This small molecule binds to this protein.
Small molecule (SMILES): CC[C@H]1COC(c2ccc(OCCCCCCCc3cc(C)no3)cc2)=N1

Sequence of chain 10.C:
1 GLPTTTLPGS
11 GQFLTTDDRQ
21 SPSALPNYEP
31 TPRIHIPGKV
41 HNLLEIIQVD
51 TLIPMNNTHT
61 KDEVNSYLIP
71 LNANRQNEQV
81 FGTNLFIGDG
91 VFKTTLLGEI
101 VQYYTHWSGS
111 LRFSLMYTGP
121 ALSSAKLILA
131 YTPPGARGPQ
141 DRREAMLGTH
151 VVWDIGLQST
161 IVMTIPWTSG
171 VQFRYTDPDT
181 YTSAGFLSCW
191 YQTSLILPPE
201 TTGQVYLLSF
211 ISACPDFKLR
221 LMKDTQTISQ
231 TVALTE

Sequence of chain 10.A:
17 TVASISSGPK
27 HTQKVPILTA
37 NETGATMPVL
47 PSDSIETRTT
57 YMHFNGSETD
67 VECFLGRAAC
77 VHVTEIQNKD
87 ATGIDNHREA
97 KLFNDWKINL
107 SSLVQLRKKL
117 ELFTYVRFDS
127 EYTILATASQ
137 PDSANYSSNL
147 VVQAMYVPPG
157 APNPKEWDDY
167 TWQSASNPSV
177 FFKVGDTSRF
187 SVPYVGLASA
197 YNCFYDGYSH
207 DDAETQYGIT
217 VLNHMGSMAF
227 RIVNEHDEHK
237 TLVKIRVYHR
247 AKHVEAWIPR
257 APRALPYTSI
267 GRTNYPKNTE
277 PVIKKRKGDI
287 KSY

Binding-site contacts:
Ligand atom C5B contacts residue TYR197 of chain 10.A at 3.7 Å (hydrophobic).
Ligand atom C4 contacts residue MET224 of chain 10.A at 4.0 Å (hydrophobic).
Ligand atom C5 contacts residue TYR152 of chain 10.A at 3.8 Å (hydrophobic).
Ligand atom C2C contacts residue TYR152 of chain 10.A at 4.0 Å (hydrophobic).
Ligand atom C4A contacts residue ASN219 of chain 10.A at 3.9 Å.
Ligand atom C6C contacts residue VAL191 of chain 10.A at 3.5 Å (hydrophobic).
Ligand atom C3 contacts residue PHE186 of chain 10.A at 3.8 Å (hydrophobic).
Ligand atom C5 contacts residue MET224 of chain 10.A at 4.0 Å (hydrophobic).
Ligand atom C31 contacts residue VAL176 of chain 10.A at 3.3 Å (hydrophobic).
Ligand atom O1 contacts residue PHE186 of chain 10.A at 3.7 Å.
Ligand atom N2 contacts residue PRO174 of chain 10.A at 3.9 Å.
Ligand atom O1 contacts residue TYR152 of chain 10.A at 4.0 Å.
Ligand atom C2B contacts residue MET221 of chain 10.A at 3.6 Å (hydrophobic).
Ligand atom O1 contacts residue VAL188 of chain 10.A at 3.8 Å.
Ligand atom CM2 contacts residue LEU116 of chain 10.A at 3.6 Å (hydrophobic).
Ligand atom O1B contacts residue MET221 of chain 10.A at 3.7 Å.
Ligand atom C3C contacts residue VAL188 of chain 10.A at 3.2 Å (hydrophobic).
Ligand atom C4 contacts residue TYR152 of chain 10.A at 3.9 Å (hydrophobic).
Ligand atom N3A contacts residue ASN219 of chain 10.A at 3.8 Å.
Ligand atom C5 contacts residue PHE186 of chain 10.A at 3.7 Å (hydrophobic).
Ligand atom C31 contacts residue PRO174 of chain 10.A at 3.4 Å (hydrophobic).
Ligand atom C3 contacts residue PRO174 of chain 10.A at 3.8 Å (hydrophobic).
Ligand atom O1 contacts residue ALA24 of chain 10.C at 3.6 Å.
Ligand atom C5B contacts residue LEU106 of chain 10.A at 4.0 Å (hydrophobic).
Ligand atom C31 contacts residue SER175 of chain 10.A at 3.6 Å.
Ligand atom N2 contacts residue PHE186 of chain 10.A at 3.9 Å.
Ligand atom C2C contacts residue VAL188 of chain 10.A at 3.4 Å (hydrophobic).
Ligand atom C6B contacts residue TYR197 of chain 10.A at 3.5 Å (hydrophobic).
Ligand atom C4A contacts residue ASN198 of chain 10.A at 4.0 Å.
Ligand atom C5A contacts residue CYS199 of chain 10.A at 3.9 Å (hydrophobic).
Ligand atom C4A contacts residue ILE215 of chain 10.A at 3.9 Å (hydrophobic).
Ligand atom C4C contacts residue VAL188 of chain 10.A at 3.9 Å (hydrophobic).
Ligand atom C1C contacts residue MET224 of chain 10.A at 3.4 Å (hydrophobic).
Ligand atom C31 contacts residue ALA150 of chain 10.A at 3.8 Å (hydrophobic).
Ligand atom C5C contacts residue TYR128 of chain 10.A at 3.6 Å (hydrophobic).
Ligand atom C4 contacts residue PHE186 of chain 10.A at 3.5 Å (hydrophobic).
Ligand atom C7C contacts residue TYR128 of chain 10.A at 3.7 Å (hydrophobic).
Ligand atom C1B contacts residue MET221 of chain 10.A at 3.7 Å (hydrophobic).
Ligand atom C5C contacts residue ILE104 of chain 10.A at 4.0 Å (hydrophobic).
Ligand atom N2 contacts residue ALA24 of chain 10.C at 3.3 Å.